Sequence of chain 1.J:
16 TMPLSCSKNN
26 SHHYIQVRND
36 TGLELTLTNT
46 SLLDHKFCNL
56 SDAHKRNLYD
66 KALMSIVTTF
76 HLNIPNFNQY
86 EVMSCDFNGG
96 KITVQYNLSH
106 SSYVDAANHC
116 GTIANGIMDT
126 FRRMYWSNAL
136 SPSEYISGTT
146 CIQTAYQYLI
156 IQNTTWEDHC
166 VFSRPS

This small molecule binds to this protein.
Small molecule (SMILES): CC(=O)N[C@@H]1[C@@H](O)[C@H](O)[C@@H](CO)O[C@H]1O

Binding-site contacts:
Ligand atom C7 contacts residue THR36 of chain 1.J at 3.8 Å.
Ligand atom O4 contacts residue ARG33 of chain 1.J at 4.4 Å.
Ligand atom C5 contacts residue LEU63 of chain 1.J at 4.4 Å (hydrophobic).
Ligand atom C2 contacts residue ASN158 of chain 1.J at 2.4 Å.
Ligand atom C1 contacts residue GLY95 of chain 1.J at 4.0 Å.
Ligand atom C3 contacts residue ASN158 of chain 1.J at 3.8 Å.
Ligand atom C2 contacts residue THR36 of chain 1.J at 4.1 Å.
Ligand atom O7 contacts residue GLY37 of chain 1.J at 4.1 Å.
Ligand atom C7 contacts residue LEU38 of chain 1.J at 4.3 Å (hydrophobic).
Ligand atom O3 contacts residue ARG33 of chain 1.J at 4.1 Å.
Ligand atom C5 contacts residue GLY95 of chain 1.J at 3.7 Å.
Ligand atom N2 contacts residue ASN158 of chain 1.J at 2.9 Å (h-bond).
Ligand atom C4 contacts residue LYS66 of chain 1.J at 4.5 Å.
Ligand atom O7 contacts residue THR36 of chain 1.J at 3.6 Å.
Ligand atom O6 contacts residue GLY95 of chain 1.J at 2.4 Å (h-bond).
Ligand atom C1 contacts residue LYS96 of chain 1.J at 4.3 Å.
Ligand atom C7 contacts residue ASN158 of chain 1.J at 3.6 Å.
Ligand atom O3 contacts residue LYS66 of chain 1.J at 3.4 Å (salt-bridge).
Ligand atom N2 contacts residue THR36 of chain 1.J at 3.1 Å.
Ligand atom O6 contacts residue GLY94 of chain 1.J at 3.9 Å.
Ligand atom C4 contacts residue LEU63 of chain 1.J at 4.0 Å (hydrophobic).
Ligand atom O5 contacts residue GLY95 of chain 1.J at 2.9 Å (h-bond).
Ligand atom O7 contacts residue ASN158 of chain 1.J at 4.3 Å.
Ligand atom C1 contacts residue ASN158 of chain 1.J at 1.4 Å.
Ligand atom C5 contacts residue ASN158 of chain 1.J at 3.7 Å.
Ligand atom C6 contacts residue LEU63 of chain 1.J at 4.0 Å (hydrophobic).
Ligand atom C7 contacts residue VAL32 of chain 1.J at 4.3 Å (hydrophobic).
Ligand atom O7 contacts residue VAL32 of chain 1.J at 3.5 Å.
Ligand atom O6 contacts residue LYS96 of chain 1.J at 4.0 Å.
Ligand atom O5 contacts residue ASN158 of chain 1.J at 2.4 Å (h-bond).
Ligand atom C8 contacts residue ASN158 of chain 1.J at 3.9 Å.
Ligand atom C8 contacts residue LEU38 of chain 1.J at 4.4 Å (hydrophobic).
Ligand atom O4 contacts residue LYS66 of chain 1.J at 4.1 Å.
Ligand atom C6 contacts residue GLY95 of chain 1.J at 3.3 Å.
Ligand atom C1 contacts residue THR36 of chain 1.J at 4.2 Å.
Ligand atom O5 contacts residue LYS96 of chain 1.J at 4.2 Å.
Ligand atom O7 contacts residue LEU38 of chain 1.J at 3.6 Å.
Ligand atom C4 contacts residue ASN158 of chain 1.J at 4.2 Å.
Ligand atom O6 contacts residue LEU63 of chain 1.J at 4.4 Å.
Ligand atom C8 contacts residue ALA67 of chain 1.J at 4.2 Å (hydrophobic).